Sequence of chain 1.C:
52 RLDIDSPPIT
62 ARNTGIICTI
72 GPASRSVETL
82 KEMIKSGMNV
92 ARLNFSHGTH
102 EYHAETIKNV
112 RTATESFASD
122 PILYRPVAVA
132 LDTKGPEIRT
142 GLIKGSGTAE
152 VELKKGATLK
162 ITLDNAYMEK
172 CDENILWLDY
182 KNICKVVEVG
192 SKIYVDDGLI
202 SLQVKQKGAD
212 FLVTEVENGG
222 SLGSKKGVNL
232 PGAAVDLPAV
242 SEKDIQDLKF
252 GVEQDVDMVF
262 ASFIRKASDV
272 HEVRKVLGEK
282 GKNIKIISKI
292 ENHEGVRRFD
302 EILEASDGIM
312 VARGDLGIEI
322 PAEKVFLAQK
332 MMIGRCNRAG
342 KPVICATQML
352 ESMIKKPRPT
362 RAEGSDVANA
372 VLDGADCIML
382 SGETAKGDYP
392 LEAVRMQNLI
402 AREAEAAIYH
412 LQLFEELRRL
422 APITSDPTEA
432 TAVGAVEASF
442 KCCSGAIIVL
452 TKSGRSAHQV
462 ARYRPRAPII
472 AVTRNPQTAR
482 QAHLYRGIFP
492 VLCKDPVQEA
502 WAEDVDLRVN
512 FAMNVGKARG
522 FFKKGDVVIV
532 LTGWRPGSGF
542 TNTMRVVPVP

Binding-site contacts:
Ligand atom O2 contacts residue THR348 of chain 1.C at 3.2 Å (h-bond).
Ligand atom O2 contacts residue ARG93 of chain 1.C at 4.2 Å.
Ligand atom O1 contacts residue ASP316 of chain 1.C at 3.0 Å (salt-bridge).
Ligand atom C2 contacts residue GLU292 of chain 1.C at 4.1 Å.
Ligand atom O4 contacts residue GLU292 of chain 1.C at 3.7 Å.
Ligand atom C1 contacts residue ALA313 of chain 1.C at 3.5 Å (hydrophobic).
Ligand atom O3 contacts residue GLY315 of chain 1.C at 2.9 Å (h-bond).
Ligand atom C1 contacts residue GLU292 of chain 1.C at 3.8 Å.
Ligand atom C1 contacts residue MG1 of chain 1.Q at 3.1 Å.
Ligand atom O4 contacts residue ALA313 of chain 1.C at 4.4 Å.
Ligand atom C1 contacts residue THR348 of chain 1.C at 3.3 Å.
Ligand atom O3 contacts residue THR348 of chain 1.C at 2.4 Å (h-bond).
Ligand atom C1 contacts residue GLY315 of chain 1.C at 3.8 Å.
Ligand atom C2 contacts residue MG1 of chain 1.Q at 3.2 Å.
Ligand atom O2 contacts residue LYS290 of chain 1.C at 3.8 Å.
Ligand atom O3 contacts residue ASP316 of chain 1.C at 3.9 Å.
Ligand atom O3 contacts residue MG1 of chain 1.Q at 4.3 Å.
Ligand atom O2 contacts residue ALA347 of chain 1.C at 4.5 Å.
Ligand atom C2 contacts residue LYS290 of chain 1.C at 3.6 Å.
Ligand atom C1 contacts residue ARG314 of chain 1.C at 4.3 Å.
Ligand atom O3 contacts residue ARG314 of chain 1.C at 3.3 Å (salt-bridge).
Ligand atom C2 contacts residue THR348 of chain 1.C at 3.6 Å.
Ligand atom O4 contacts residue MG1 of chain 1.Q at 2.5 Å.
Ligand atom O4 contacts residue ASP316 of chain 1.C at 4.4 Å.
Ligand atom O1 contacts residue THR348 of chain 1.C at 4.4 Å.
Ligand atom O2 contacts residue MET311 of chain 1.C at 4.1 Å.
Ligand atom O3 contacts residue ALA313 of chain 1.C at 3.1 Å.
Ligand atom O1 contacts residue GLU292 of chain 1.C at 3.0 Å (salt-bridge).
Ligand atom O1 contacts residue MG1 of chain 1.Q at 2.2 Å.
Ligand atom O2 contacts residue ALA313 of chain 1.C at 4.0 Å.
Ligand atom C1 contacts residue ASP316 of chain 1.C at 3.9 Å.
Ligand atom O4 contacts residue ARG93 of chain 1.C at 4.2 Å.
Ligand atom O1 contacts residue ALA313 of chain 1.C at 3.9 Å.
Ligand atom O4 contacts residue LYS290 of chain 1.C at 2.8 Å (salt-bridge).
Ligand atom O2 contacts residue MG1 of chain 1.Q at 4.4 Å.
Ligand atom C2 contacts residue ALA313 of chain 1.C at 3.8 Å (hydrophobic).
Ligand atom O1 contacts residue GLY315 of chain 1.C at 3.8 Å.
Ligand atom O2 contacts residue MET380 of chain 1.C at 4.0 Å.

This protein binds this small molecule.
Small molecule (SMILES): O=C([O-])C(=O)[O-]